Sequence of chain 1.A:
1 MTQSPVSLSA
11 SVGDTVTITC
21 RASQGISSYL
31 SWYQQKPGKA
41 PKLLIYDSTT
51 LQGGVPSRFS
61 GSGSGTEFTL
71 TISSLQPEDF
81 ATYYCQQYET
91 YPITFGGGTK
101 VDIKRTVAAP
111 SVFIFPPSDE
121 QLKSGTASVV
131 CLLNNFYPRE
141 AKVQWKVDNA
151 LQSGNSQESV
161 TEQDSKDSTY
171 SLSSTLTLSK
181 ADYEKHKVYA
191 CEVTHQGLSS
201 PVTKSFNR

Sequence of chain 1.B:
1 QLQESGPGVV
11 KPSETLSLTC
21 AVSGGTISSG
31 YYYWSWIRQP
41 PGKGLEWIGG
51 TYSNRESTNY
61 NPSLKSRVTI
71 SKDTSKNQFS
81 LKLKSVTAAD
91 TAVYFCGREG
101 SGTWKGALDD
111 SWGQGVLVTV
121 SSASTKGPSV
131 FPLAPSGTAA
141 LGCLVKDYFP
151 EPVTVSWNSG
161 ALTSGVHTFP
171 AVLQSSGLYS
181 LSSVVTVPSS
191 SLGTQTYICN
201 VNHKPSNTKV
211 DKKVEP

Binding-site contacts:
Ligand atom CG1 contacts residue TYR33 of chain 1.B at 3.5 Å (hydrophobic).
Ligand atom CD1 contacts residue TYR46 of chain 1.A at 3.7 Å (hydrophobic).
Ligand atom C contacts residue TYR52 of chain 1.B at 3.4 Å (hydrophobic).
Ligand atom CA contacts residue GLU89 of chain 1.A at 3.4 Å.
Ligand atom N contacts residue TYR88 of chain 1.A at 3.0 Å (h-bond).
Ligand atom O contacts residue ARG55 of chain 1.B at 2.9 Å (salt-bridge).
Ligand atom CB contacts residue TYR29 of chain 1.A at 3.4 Å (hydrophobic).
Ligand atom N contacts residue TYR91 of chain 1.A at 3.6 Å (h-bond).
Ligand atom CE2 contacts residue LYS105 of chain 1.B at 3.2 Å.
Ligand atom CG1 contacts residue TYR91 of chain 1.A at 3.5 Å (hydrophobic).
Ligand atom CA contacts residue TYR88 of chain 1.A at 3.7 Å (hydrophobic).
Ligand atom CG2 contacts residue TYR88 of chain 1.A at 3.4 Å (hydrophobic).
Ligand atom CG1 contacts residue TYR88 of chain 1.A at 3.8 Å (hydrophobic).
Ligand atom C contacts residue TYR33 of chain 1.B at 3.8 Å (hydrophobic).
Ligand atom CA contacts residue TYR33 of chain 1.B at 3.6 Å (hydrophobic).
Ligand atom CG1 contacts residue TYR31 of chain 1.B at 3.7 Å (hydrophobic).
Ligand atom CB contacts residue TRP104 of chain 1.B at 3.7 Å (hydrophobic).
Ligand atom CB contacts residue TYR88 of chain 1.A at 3.5 Å (hydrophobic).
Ligand atom O contacts residue TYR52 of chain 1.B at 2.7 Å (h-bond).
Ligand atom CA contacts residue TYR88 of chain 1.A at 3.7 Å (hydrophobic).
Ligand atom CB contacts residue TYR91 of chain 1.A at 3.4 Å (hydrophobic).
Ligand atom CD2 contacts residue LYS105 of chain 1.B at 3.4 Å.
Ligand atom CD1 contacts residue TYR88 of chain 1.A at 3.8 Å (hydrophobic).
Ligand atom CG2 contacts residue GLU99 of chain 1.B at 3.6 Å.
Ligand atom N contacts residue TYR88 of chain 1.A at 3.6 Å.
Ligand atom CE1 contacts residue LYS105 of chain 1.B at 3.5 Å.
Ligand atom CZ contacts residue LYS105 of chain 1.B at 3.4 Å.
Ligand atom CA contacts residue ILE93 of chain 1.A at 3.7 Å (hydrophobic).
Ligand atom N contacts residue TYR52 of chain 1.B at 3.0 Å (h-bond).
Ligand atom O contacts residue TYR52 of chain 1.B at 3.6 Å.
Ligand atom CG contacts residue LYS105 of chain 1.B at 3.8 Å.
Ligand atom CG2 contacts residue THR90 of chain 1.A at 3.6 Å.
Ligand atom CA contacts residue TYR52 of chain 1.B at 3.3 Å (hydrophobic).
Ligand atom CE2 contacts residue THR103 of chain 1.B at 3.4 Å.
Ligand atom CB contacts residue TYR31 of chain 1.B at 3.6 Å (hydrophobic).
Ligand atom CB contacts residue TYR52 of chain 1.B at 3.4 Å (hydrophobic).
Ligand atom O contacts residue TYR88 of chain 1.A at 3.4 Å (h-bond).
Ligand atom CE2 contacts residue TYR31 of chain 1.B at 3.7 Å (hydrophobic).
Ligand atom O contacts residue TYR31 of chain 1.B at 3.3 Å.
Ligand atom CA contacts residue TYR88 of chain 1.A at 3.8 Å (hydrophobic).

A small-molecule ligand and the protein it binds are described below.
Small molecule (SMILES): CC[C@H](C)[C@H](NC(=O)CNC(=O)[C@@H](NC(=O)[C@H](C)N)C(C)C)C(=O)NCC(=O)N[C@@H](C)C(=O)N[C@H](C(=O)N[C@H](C=O)Cc1ccccc1)C(C)C